A protein and the small-molecule ligand that binds it are described below.
Small molecule (SMILES): Nc1cncc(NC(=O)Nc2cccc(Cl)c2)c1

Binding-site contacts:
Ligand atom C2 contacts residue HIS163 of chain 1.A at 3.4 Å.
Ligand atom N contacts residue ASN142 of chain 1.A at 3.6 Å.
Ligand atom CL contacts residue ASP187 of chain 1.A at 2.9 Å.
Ligand atom C8 contacts residue GLN189 of chain 1.A at 3.8 Å.
Ligand atom C9 contacts residue MET49 of chain 1.A at 3.3 Å (hydrophobic).
Ligand atom N1 contacts residue GLU166 of chain 1.A at 3.7 Å.
Ligand atom N contacts residue LEU141 of chain 1.A at 3.6 Å.
Ligand atom C11 contacts residue ASN142 of chain 1.A at 3.2 Å.
Ligand atom C7 contacts residue MET49 of chain 1.A at 3.9 Å (hydrophobic).
Ligand atom C contacts residue ASN142 of chain 1.A at 3.8 Å.
Ligand atom C4 contacts residue MET165 of chain 1.A at 3.9 Å (hydrophobic).
Ligand atom C contacts residue PHE140 of chain 1.A at 3.6 Å (hydrophobic).
Ligand atom N contacts residue PHE140 of chain 1.A at 3.3 Å (h-bond).
Ligand atom N2 contacts residue CYS145 of chain 1.A at 3.8 Å.
Ligand atom C10 contacts residue MET165 of chain 1.A at 3.6 Å (hydrophobic).
Ligand atom C8 contacts residue MET49 of chain 1.A at 3.4 Å (hydrophobic).
Ligand atom N1 contacts residue HIS163 of chain 1.A at 2.9 Å (h-bond).
Ligand atom C1 contacts residue GLU166 of chain 1.A at 3.5 Å.
Ligand atom C contacts residue GLU166 of chain 1.A at 3.8 Å.
Ligand atom C contacts residue LEU141 of chain 1.A at 3.6 Å (hydrophobic).
Ligand atom N contacts residue SER1 of chain 2.A at 3.8 Å.
Ligand atom N1 contacts residue PHE140 of chain 1.A at 3.7 Å.
Ligand atom CL contacts residue HIS41 of chain 1.A at 3.5 Å.
Ligand atom N contacts residue GLU166 of chain 1.A at 3.6 Å (salt-bridge).
Ligand atom CL contacts residue MET165 of chain 1.A at 3.7 Å.
Ligand atom C1 contacts residue LEU141 of chain 1.A at 3.7 Å (hydrophobic).
Ligand atom O contacts residue MET165 of chain 1.A at 3.3 Å.
Ligand atom C10 contacts residue HIS41 of chain 1.A at 3.7 Å.
Ligand atom C1 contacts residue PHE140 of chain 1.A at 3.1 Å (hydrophobic).
Ligand atom O contacts residue GLU166 of chain 1.A at 2.9 Å (salt-bridge).
Ligand atom C7 contacts residue GLN189 of chain 1.A at 3.8 Å.
Ligand atom CL contacts residue ARG188 of chain 1.A at 3.8 Å.
Ligand atom C2 contacts residue CYS145 of chain 1.A at 3.7 Å (hydrophobic).
Ligand atom C8 contacts residue MET165 of chain 1.A at 3.8 Å (hydrophobic).
Ligand atom C10 contacts residue HIS164 of chain 1.A at 3.4 Å.
Ligand atom C8 contacts residue ARG188 of chain 1.A at 3.6 Å.
Ligand atom C2 contacts residue GLU166 of chain 1.A at 3.7 Å.
Ligand atom C9 contacts residue MET165 of chain 1.A at 3.6 Å (hydrophobic).
Ligand atom C10 contacts residue MET49 of chain 1.A at 3.8 Å (hydrophobic).
Ligand atom CL contacts residue MET49 of chain 1.A at 3.6 Å.

Sequence of chain 2.A:
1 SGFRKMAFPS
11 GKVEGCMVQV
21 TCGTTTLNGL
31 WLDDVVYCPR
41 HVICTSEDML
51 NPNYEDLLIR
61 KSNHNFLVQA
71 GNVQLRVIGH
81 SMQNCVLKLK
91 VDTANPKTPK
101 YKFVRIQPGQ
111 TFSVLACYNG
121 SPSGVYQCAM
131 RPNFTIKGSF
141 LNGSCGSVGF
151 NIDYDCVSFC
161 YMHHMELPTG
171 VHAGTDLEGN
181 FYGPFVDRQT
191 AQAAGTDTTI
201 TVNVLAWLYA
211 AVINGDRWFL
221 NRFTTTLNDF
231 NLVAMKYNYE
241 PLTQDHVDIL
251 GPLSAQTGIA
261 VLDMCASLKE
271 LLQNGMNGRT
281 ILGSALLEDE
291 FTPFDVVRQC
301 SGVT

Sequence of chain 1.A:
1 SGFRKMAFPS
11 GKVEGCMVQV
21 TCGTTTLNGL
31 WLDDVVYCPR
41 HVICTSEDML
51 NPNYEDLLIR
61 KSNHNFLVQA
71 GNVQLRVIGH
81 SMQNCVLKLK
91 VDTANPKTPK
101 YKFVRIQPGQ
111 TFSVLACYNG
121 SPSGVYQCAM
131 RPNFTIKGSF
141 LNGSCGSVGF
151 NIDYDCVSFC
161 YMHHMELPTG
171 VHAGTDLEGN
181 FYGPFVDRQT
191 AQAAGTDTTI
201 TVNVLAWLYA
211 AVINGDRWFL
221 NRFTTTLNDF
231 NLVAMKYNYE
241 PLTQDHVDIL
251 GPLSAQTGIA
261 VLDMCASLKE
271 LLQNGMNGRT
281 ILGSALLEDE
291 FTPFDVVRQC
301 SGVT